Sequence of chain 2.D:
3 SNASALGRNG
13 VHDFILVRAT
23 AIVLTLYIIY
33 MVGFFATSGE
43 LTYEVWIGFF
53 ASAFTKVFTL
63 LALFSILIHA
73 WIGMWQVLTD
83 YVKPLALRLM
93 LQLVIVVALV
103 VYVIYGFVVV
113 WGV

Sequence of chain 2.B:
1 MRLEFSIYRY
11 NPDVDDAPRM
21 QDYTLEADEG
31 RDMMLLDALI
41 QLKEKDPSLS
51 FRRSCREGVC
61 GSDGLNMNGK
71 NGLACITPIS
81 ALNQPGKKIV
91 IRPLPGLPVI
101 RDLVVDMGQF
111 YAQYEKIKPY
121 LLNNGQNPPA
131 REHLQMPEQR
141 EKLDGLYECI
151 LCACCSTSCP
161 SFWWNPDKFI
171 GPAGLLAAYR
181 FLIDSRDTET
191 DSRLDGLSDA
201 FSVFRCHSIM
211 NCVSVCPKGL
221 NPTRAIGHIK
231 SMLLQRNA

A protein and the small-molecule ligand that binds it are described below.
Small molecule (SMILES): CCCCCC(C)c1cc([N+](=O)[O-])cc([N+](=O)[O-])c1O

Sequence of chain 2.C:
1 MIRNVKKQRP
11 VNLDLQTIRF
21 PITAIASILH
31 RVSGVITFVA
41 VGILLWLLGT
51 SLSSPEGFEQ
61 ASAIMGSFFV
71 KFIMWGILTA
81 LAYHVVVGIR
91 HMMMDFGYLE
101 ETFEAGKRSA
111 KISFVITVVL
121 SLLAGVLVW

Binding-site contacts:
Ligand atom O42 contacts residue HIS207 of chain 2.B at 3.5 Å.
Ligand atom C9 contacts residue TYR83 of chain 2.D at 4.0 Å (hydrophobic).
Ligand atom C13 contacts residue VAL32 of chain 2.C at 4.0 Å (hydrophobic).
Ligand atom C5 contacts residue PRO160 of chain 2.B at 3.6 Å (hydrophobic).
Ligand atom O62 contacts residue ASP82 of chain 2.D at 3.8 Å.
Ligand atom O61 contacts residue ALA24 of chain 2.C at 3.1 Å (h-bond).
Ligand atom O62 contacts residue TYR83 of chain 2.D at 2.8 Å (h-bond).
Ligand atom C10 contacts residue TRP163 of chain 2.B at 3.5 Å (hydrophobic).
Ligand atom O41 contacts residue ALA24 of chain 2.C at 3.2 Å.
Ligand atom N4 contacts residue PRO160 of chain 2.B at 3.7 Å.
Ligand atom C1 contacts residue TYR83 of chain 2.D at 3.6 Å (hydrophobic).
Ligand atom C6 contacts residue PRO160 of chain 2.B at 4.0 Å (hydrophobic).
Ligand atom O1 contacts residue TRP164 of chain 2.B at 3.2 Å (h-bond).
Ligand atom O1 contacts residue TYR83 of chain 2.D at 2.6 Å (h-bond).
Ligand atom C9 contacts residue ILE28 of chain 2.C at 3.4 Å (hydrophobic).
Ligand atom C3 contacts residue ILE209 of chain 2.B at 3.6 Å (hydrophobic).
Ligand atom C2 contacts residue TYR83 of chain 2.D at 4.0 Å (hydrophobic).
Ligand atom C1 contacts residue TRP164 of chain 2.B at 3.9 Å (hydrophobic).
Ligand atom C1 contacts residue PRO160 of chain 2.B at 3.8 Å (hydrophobic).
Ligand atom N4 contacts residue ALA24 of chain 2.C at 3.4 Å (h-bond).
Ligand atom N6 contacts residue ARG31 of chain 2.C at 4.1 Å.
Ligand atom N4 contacts residue ILE209 of chain 2.B at 3.9 Å.
Ligand atom C10 contacts residue TRP164 of chain 2.B at 3.8 Å (hydrophobic).
Ligand atom C11 contacts residue ILE28 of chain 2.C at 3.6 Å (hydrophobic).
Ligand atom O61 contacts residue ILE209 of chain 2.B at 2.9 Å.
Ligand atom C2 contacts residue PRO160 of chain 2.B at 3.6 Å (hydrophobic).
Ligand atom O61 contacts residue SER27 of chain 2.C at 3.5 Å (h-bond).
Ligand atom C10 contacts residue LEU15 of chain 2.C at 3.4 Å (hydrophobic).
Ligand atom C7 contacts residue LEU15 of chain 2.C at 4.1 Å (hydrophobic).
Ligand atom C4 contacts residue ILE28 of chain 2.C at 4.1 Å (hydrophobic).
Ligand atom C3 contacts residue PRO160 of chain 2.B at 3.6 Å (hydrophobic).
Ligand atom C8 contacts residue LEU15 of chain 2.C at 4.1 Å (hydrophobic).
Ligand atom C4 contacts residue PRO160 of chain 2.B at 3.4 Å (hydrophobic).
Ligand atom N6 contacts residue TYR83 of chain 2.D at 3.7 Å.
Ligand atom C12 contacts residue ILE28 of chain 2.C at 3.4 Å (hydrophobic).
Ligand atom O62 contacts residue ARG31 of chain 2.C at 3.2 Å (salt-bridge).
Ligand atom O41 contacts residue PRO160 of chain 2.B at 4.1 Å.
Ligand atom O41 contacts residue PHE20 of chain 2.C at 3.3 Å.
Ligand atom O62 contacts residue TRP164 of chain 2.B at 3.5 Å (h-bond).
Ligand atom C5 contacts residue PHE20 of chain 2.C at 4.1 Å (hydrophobic).